The small molecule below binds the protein below.
Small molecule (SMILES): CC(=O)N[C@@H]1[C@@H](O)[C@H](O)[C@@H](CO)O[C@H]1O

Sequence of chain 1.C:
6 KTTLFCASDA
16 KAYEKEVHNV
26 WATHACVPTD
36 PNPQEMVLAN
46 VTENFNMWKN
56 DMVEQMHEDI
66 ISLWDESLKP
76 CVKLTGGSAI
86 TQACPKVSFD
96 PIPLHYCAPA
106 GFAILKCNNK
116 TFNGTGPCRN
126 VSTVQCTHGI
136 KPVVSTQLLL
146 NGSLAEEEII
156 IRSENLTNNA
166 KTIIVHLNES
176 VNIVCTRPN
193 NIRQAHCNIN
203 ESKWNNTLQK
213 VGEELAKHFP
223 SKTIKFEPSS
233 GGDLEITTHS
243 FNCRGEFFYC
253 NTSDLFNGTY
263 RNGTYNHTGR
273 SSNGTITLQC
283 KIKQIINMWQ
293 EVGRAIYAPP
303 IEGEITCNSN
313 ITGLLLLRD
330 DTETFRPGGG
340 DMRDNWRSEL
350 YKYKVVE

Binding-site contacts:
Ligand atom C4 contacts residue ASN160 of chain 1.C at 4.0 Å.
Ligand atom C6 contacts residue ASN163 of chain 1.C at 3.9 Å.
Ligand atom O6 contacts residue THR162 of chain 1.C at 4.3 Å.
Ligand atom N2 contacts residue ASN160 of chain 1.C at 3.6 Å.
Ligand atom C1 contacts residue ASN163 of chain 1.C at 4.5 Å.
Ligand atom C6 contacts residue ASN160 of chain 1.C at 3.7 Å.
Ligand atom O5 contacts residue THR162 of chain 1.C at 3.5 Å.
Ligand atom O6 contacts residue ASN163 of chain 1.C at 3.8 Å.
Ligand atom O5 contacts residue ASN163 of chain 1.C at 4.0 Å.
Ligand atom C7 contacts residue ASN160 of chain 1.C at 4.0 Å.
Ligand atom O5 contacts residue ASN160 of chain 1.C at 2.5 Å (h-bond).
Ligand atom C1 contacts residue ASN160 of chain 1.C at 1.4 Å.
Ligand atom C5 contacts residue ASN160 of chain 1.C at 3.5 Å.
Ligand atom C3 contacts residue ASN160 of chain 1.C at 3.4 Å.
Ligand atom O7 contacts residue ASN160 of chain 1.C at 3.7 Å.
Ligand atom C1 contacts residue THR162 of chain 1.C at 4.3 Å.
Ligand atom C2 contacts residue ASN160 of chain 1.C at 2.5 Å.
Ligand atom O3 contacts residue ASN160 of chain 1.C at 3.2 Å (h-bond).